Binding-site contacts:
Ligand atom C6 contacts residue LEU633 of chain 1.B at 4.1 Å (hydrophobic).
Ligand atom C2 contacts residue ASN278 of chain 1.B at 2.4 Å.
Ligand atom N2 contacts residue ASN278 of chain 1.B at 2.9 Å (h-bond).
Ligand atom O3 contacts residue ASN278 of chain 1.B at 4.1 Å.
Ligand atom C6 contacts residue ALA276 of chain 1.B at 4.3 Å (hydrophobic).
Ligand atom C7 contacts residue ASN278 of chain 1.B at 4.1 Å.
Ligand atom O4 contacts residue ASN278 of chain 1.B at 4.5 Å.
Ligand atom O5 contacts residue ASN278 of chain 1.B at 2.4 Å (h-bond).
Ligand atom C7 contacts residue SER300 of chain 1.B at 3.6 Å.
Ligand atom O6 contacts residue ALA276 of chain 1.B at 4.5 Å.
Ligand atom N2 contacts residue SER300 of chain 1.B at 3.8 Å.
Ligand atom O7 contacts residue SER300 of chain 1.B at 3.2 Å (h-bond).
Ligand atom C5 contacts residue ASN278 of chain 1.B at 2.9 Å.
Ligand atom C3 contacts residue ASN278 of chain 1.B at 2.8 Å.
Ligand atom C7 contacts residue GLU301 of chain 1.B at 4.2 Å.
Ligand atom O6 contacts residue LEU633 of chain 1.B at 3.7 Å.
Ligand atom C6 contacts residue ASN278 of chain 1.B at 4.3 Å.
Ligand atom O5 contacts residue ALA276 of chain 1.B at 4.1 Å.
Ligand atom C5 contacts residue ALA276 of chain 1.B at 4.3 Å (hydrophobic).
Ligand atom O7 contacts residue GLU301 of chain 1.B at 3.2 Å.
Ligand atom C4 contacts residue ASN278 of chain 1.B at 3.5 Å.
Ligand atom C1 contacts residue ASN278 of chain 1.B at 1.4 Å.

Sequence of chain 1.B:
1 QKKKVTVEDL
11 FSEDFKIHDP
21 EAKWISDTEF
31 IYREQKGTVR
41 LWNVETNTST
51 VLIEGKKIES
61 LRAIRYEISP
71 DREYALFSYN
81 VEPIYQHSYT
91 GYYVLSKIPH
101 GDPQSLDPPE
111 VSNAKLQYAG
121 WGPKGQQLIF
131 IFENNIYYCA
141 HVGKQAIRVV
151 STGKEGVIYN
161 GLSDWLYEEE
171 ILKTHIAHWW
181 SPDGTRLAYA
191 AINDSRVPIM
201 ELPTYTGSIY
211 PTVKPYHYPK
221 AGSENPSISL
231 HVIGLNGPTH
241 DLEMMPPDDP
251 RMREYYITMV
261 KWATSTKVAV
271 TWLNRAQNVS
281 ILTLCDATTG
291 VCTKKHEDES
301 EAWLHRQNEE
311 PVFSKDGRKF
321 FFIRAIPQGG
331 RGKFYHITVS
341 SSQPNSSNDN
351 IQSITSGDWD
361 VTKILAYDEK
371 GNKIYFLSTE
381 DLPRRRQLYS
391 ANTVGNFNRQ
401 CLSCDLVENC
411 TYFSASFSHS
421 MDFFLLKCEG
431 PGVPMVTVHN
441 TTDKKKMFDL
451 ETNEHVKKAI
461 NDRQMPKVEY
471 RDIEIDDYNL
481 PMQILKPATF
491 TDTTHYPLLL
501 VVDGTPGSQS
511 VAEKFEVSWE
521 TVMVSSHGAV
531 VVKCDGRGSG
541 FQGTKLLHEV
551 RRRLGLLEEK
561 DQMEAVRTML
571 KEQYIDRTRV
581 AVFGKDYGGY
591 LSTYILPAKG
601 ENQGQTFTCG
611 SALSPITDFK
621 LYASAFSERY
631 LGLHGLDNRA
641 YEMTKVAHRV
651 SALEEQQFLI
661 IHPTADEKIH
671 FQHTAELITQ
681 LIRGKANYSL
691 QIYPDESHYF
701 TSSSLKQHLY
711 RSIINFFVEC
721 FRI

A small-molecule ligand and the protein it binds are described below.
Small molecule (SMILES): CC(=O)N[C@H]1[C@H](O[C@H]2[C@H](O)[C@@H](NC(C)=O)CO[C@@H]2CO)O[C@H](CO)[C@@H](O)[C@@H]1O